A small-molecule ligand and the protein it binds are described below.
Small molecule (SMILES): O=C(O)c1c(C[C@H]2c3ccccc3C[C@H]2O)ccc2c1OCO2

Binding-site contacts:
Ligand atom C7 contacts residue GLN66 of chain 1.B at 3.9 Å.
Ligand atom O22 contacts residue THR145 of chain 1.A at 2.8 Å (h-bond).
Ligand atom C5 contacts residue THR96 of chain 1.B at 3.8 Å.
Ligand atom O20 contacts residue ALA140 of chain 1.A at 3.9 Å.
Ligand atom O19 contacts residue HIS142 of chain 1.A at 3.0 Å (h-bond).
Ligand atom C9 contacts residue THR145 of chain 1.A at 3.7 Å.
Ligand atom C15 contacts residue THR145 of chain 1.A at 3.4 Å.
Ligand atom C13 contacts residue THR145 of chain 1.A at 3.5 Å.
Ligand atom C11 contacts residue THR145 of chain 1.A at 3.9 Å.
Ligand atom C3 contacts residue MET149 of chain 1.A at 3.1 Å (hydrophobic).
Ligand atom C14 contacts residue GLN139 of chain 1.A at 3.5 Å.
Ligand atom C16 contacts residue THR145 of chain 1.A at 3.9 Å.
Ligand atom O19 contacts residue ALA140 of chain 1.A at 3.8 Å.
Ligand atom C13 contacts residue GLU141 of chain 1.A at 3.5 Å.
Ligand atom C15 contacts residue LYS144 of chain 1.A at 3.9 Å.
Ligand atom O20 contacts residue GLU141 of chain 1.A at 2.9 Å (salt-bridge).
Ligand atom C12 contacts residue GLN66 of chain 1.B at 3.7 Å.
Ligand atom C9 contacts residue MET149 of chain 1.A at 4.0 Å (hydrophobic).
Ligand atom O19 contacts residue THR145 of chain 1.A at 2.7 Å (h-bond).
Ligand atom O21 contacts residue GLN66 of chain 1.B at 3.5 Å.
Ligand atom C8 contacts residue MET149 of chain 1.A at 3.2 Å (hydrophobic).
Ligand atom C5 contacts residue GLN66 of chain 1.B at 3.9 Å.
Ligand atom C6 contacts residue GLN66 of chain 1.B at 3.3 Å.
Ligand atom C17 contacts residue GLN139 of chain 1.A at 3.3 Å.
Ligand atom C14 contacts residue MET149 of chain 1.A at 3.4 Å (hydrophobic).
Ligand atom C15 contacts residue HIS142 of chain 1.A at 3.8 Å.
Ligand atom O19 contacts residue GLU141 of chain 1.A at 3.3 Å (salt-bridge).
Ligand atom C1 contacts residue TRP103 of chain 1.B at 3.9 Å (hydrophobic).
Ligand atom C7 contacts residue THR145 of chain 1.A at 3.4 Å.
Ligand atom C1 contacts residue MET149 of chain 1.A at 3.8 Å (hydrophobic).
Ligand atom C2 contacts residue ALA100 of chain 1.B at 3.7 Å (hydrophobic).
Ligand atom O21 contacts residue TYR70 of chain 1.B at 3.6 Å.
Ligand atom C4 contacts residue THR145 of chain 1.A at 3.5 Å.
Ligand atom O22 contacts residue HIS142 of chain 1.A at 3.0 Å (h-bond).
Ligand atom C1 contacts residue ALA100 of chain 1.B at 3.6 Å (hydrophobic).
Ligand atom C2 contacts residue LEU73 of chain 1.B at 3.7 Å (hydrophobic).
Ligand atom C12 contacts residue THR145 of chain 1.A at 3.1 Å.
Ligand atom C3 contacts residue TRP103 of chain 1.B at 3.6 Å (hydrophobic).
Ligand atom C13 contacts residue HIS142 of chain 1.A at 3.9 Å.
Ligand atom C11 contacts residue GLN66 of chain 1.B at 3.6 Å.

Sequence of chain 1.A:
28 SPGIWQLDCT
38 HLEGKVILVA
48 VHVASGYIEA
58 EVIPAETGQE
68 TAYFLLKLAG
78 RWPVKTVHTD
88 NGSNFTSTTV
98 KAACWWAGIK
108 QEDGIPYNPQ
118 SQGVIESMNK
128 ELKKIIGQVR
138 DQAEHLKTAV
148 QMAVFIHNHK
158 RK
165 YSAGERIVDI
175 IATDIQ

Sequence of chain 1.B:
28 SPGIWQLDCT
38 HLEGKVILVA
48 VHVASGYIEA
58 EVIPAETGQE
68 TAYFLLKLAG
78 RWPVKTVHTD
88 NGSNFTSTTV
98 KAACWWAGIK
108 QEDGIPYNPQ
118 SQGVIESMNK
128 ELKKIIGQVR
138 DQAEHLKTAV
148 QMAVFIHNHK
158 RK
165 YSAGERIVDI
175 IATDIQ